This small molecule binds to this protein.
Small molecule (SMILES): CC(=O)N[C@@H]1[C@@H](O)[C@H](O)[C@@H](CO)O[C@H]1O

Sequence of chain 1.A:
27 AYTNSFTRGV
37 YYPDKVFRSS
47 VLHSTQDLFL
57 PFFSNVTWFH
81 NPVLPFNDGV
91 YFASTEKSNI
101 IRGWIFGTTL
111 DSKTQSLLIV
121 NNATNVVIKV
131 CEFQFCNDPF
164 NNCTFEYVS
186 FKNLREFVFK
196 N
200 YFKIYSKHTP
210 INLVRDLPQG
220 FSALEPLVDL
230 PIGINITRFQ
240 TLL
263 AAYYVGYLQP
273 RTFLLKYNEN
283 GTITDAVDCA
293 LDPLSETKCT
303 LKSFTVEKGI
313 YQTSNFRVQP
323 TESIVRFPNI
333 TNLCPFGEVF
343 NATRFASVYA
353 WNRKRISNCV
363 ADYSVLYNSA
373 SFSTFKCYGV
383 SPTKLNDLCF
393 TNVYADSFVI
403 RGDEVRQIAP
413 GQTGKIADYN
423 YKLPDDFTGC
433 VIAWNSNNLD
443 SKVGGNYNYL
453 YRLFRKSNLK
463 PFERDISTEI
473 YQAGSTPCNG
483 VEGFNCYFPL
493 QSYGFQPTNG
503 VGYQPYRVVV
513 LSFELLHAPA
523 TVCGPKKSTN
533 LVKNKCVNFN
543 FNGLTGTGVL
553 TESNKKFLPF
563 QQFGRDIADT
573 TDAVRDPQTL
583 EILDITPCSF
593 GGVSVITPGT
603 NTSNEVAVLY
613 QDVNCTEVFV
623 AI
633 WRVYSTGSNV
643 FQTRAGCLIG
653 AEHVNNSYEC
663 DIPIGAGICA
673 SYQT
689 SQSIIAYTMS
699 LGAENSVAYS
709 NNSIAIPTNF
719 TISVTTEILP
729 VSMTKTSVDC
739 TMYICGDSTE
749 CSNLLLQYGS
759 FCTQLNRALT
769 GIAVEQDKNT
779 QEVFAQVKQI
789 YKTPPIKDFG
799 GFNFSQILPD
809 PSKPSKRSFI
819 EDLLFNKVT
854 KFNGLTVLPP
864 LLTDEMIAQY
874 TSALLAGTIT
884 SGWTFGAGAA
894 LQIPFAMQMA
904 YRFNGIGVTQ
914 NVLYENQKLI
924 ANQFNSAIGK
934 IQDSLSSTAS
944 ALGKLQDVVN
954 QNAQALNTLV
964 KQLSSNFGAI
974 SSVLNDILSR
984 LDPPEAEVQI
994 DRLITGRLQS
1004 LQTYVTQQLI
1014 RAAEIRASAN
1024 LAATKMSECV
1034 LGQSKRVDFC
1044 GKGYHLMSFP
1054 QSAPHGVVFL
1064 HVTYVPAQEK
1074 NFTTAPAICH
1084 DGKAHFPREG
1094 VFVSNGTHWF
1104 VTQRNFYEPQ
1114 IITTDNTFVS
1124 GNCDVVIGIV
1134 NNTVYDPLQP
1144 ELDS

Binding-site contacts:
Ligand atom C7 contacts residue GLY339 of chain 1.A at 3.9 Å.
Ligand atom C7 contacts residue ASN343 of chain 1.A at 3.9 Å.
Ligand atom C8 contacts residue GLY339 of chain 1.A at 3.8 Å.
Ligand atom C2 contacts residue ASN343 of chain 1.A at 2.5 Å.
Ligand atom C8 contacts residue PHE342 of chain 1.A at 3.7 Å (hydrophobic).
Ligand atom N2 contacts residue ASN343 of chain 1.A at 2.9 Å (h-bond).
Ligand atom C4 contacts residue ASN343 of chain 1.A at 4.2 Å.
Ligand atom O5 contacts residue ASN343 of chain 1.A at 2.4 Å (h-bond).
Ligand atom O7 contacts residue GLY339 of chain 1.A at 3.7 Å.
Ligand atom C3 contacts residue ASN343 of chain 1.A at 3.8 Å.
Ligand atom C1 contacts residue ASN343 of chain 1.A at 1.4 Å.
Ligand atom O7 contacts residue ASN343 of chain 1.A at 4.4 Å.
Ligand atom C5 contacts residue ASN343 of chain 1.A at 3.7 Å.